Sequence of chain 28.B:
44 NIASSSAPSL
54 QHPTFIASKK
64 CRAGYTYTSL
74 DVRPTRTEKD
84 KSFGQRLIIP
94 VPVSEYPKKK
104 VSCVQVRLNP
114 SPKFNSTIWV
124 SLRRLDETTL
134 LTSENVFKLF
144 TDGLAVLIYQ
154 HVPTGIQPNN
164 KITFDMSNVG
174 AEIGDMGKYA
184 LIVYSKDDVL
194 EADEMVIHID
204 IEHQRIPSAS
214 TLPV

Binding-site contacts:
Ligand atom P contacts residue ARG208 of chain 27.C at 4.5 Å.
Ligand atom O5' contacts residue ARG208 of chain 27.C at 4.0 Å.
Ligand atom OP2 contacts residue ARG208 of chain 27.C at 4.4 Å.
Ligand atom OP1 contacts residue SER211 of chain 28.B at 4.3 Å.
Ligand atom O2' contacts residue GLY67 of chain 28.B at 3.3 Å (h-bond).
Ligand atom C1' contacts residue GLY67 of chain 28.B at 4.4 Å.
Ligand atom O2' contacts residue ALA66 of chain 28.B at 3.6 Å.
Ligand atom O2' contacts residue ARG208 of chain 28.B at 4.1 Å.
Ligand atom N3 contacts residue ARG65 of chain 28.B at 4.1 Å.
Ligand atom OP1 contacts residue ARG208 of chain 28.B at 4.1 Å.
Ligand atom O2' contacts residue ARG65 of chain 28.B at 4.3 Å.
Ligand atom OP1 contacts residue ARG208 of chain 27.C at 4.1 Å.

This small molecule binds to this protein.
Small molecule (SMILES): Nc1ncnc2c1ncn2[C@@H]1O[C@H](CO[P](=O)(O)O[C@H]2[C@@H](O)[C@H](n3cnc4c(N)ncnc43)O[C@@H]2CO[P](=O)(O)O[C@H]2[C@@H](O)[C@H](n3cnc4c(N)ncnc43)O[C@@H]2CO)[C@@H](O)[C@H]1O

Sequence of chain 27.C:
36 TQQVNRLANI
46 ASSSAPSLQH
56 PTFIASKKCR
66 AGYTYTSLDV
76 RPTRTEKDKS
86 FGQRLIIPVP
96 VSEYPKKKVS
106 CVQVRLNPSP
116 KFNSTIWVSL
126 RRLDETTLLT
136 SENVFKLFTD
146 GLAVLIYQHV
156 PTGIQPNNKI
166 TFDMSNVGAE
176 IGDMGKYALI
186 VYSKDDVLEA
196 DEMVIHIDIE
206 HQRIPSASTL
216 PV